Binding-site contacts:
Ligand atom C6 contacts residue ASN21 of chain 2.E at 3.3 Å.
Ligand atom O5 contacts residue ASN21 of chain 2.E at 2.5 Å (h-bond).
Ligand atom N2 contacts residue ASN21 of chain 2.E at 3.3 Å (h-bond).
Ligand atom O6 contacts residue ASN21 of chain 2.E at 4.3 Å.
Ligand atom C3 contacts residue ASN21 of chain 2.E at 3.7 Å.
Ligand atom C1 contacts residue ASN21 of chain 2.E at 1.4 Å.
Ligand atom C5 contacts residue ASN21 of chain 2.E at 3.3 Å.
Ligand atom C7 contacts residue ASN21 of chain 2.E at 4.0 Å.
Ligand atom C4 contacts residue ASN21 of chain 2.E at 3.8 Å.
Ligand atom C2 contacts residue ASN21 of chain 2.E at 2.5 Å.
Ligand atom O7 contacts residue ASN21 of chain 2.E at 4.0 Å.

This small molecule binds to this protein.
Small molecule (SMILES): CC(=O)N[C@@H]1[C@@H](O)[C@H](O)[C@@H](CO)O[C@H]1O

Sequence of chain 2.E:
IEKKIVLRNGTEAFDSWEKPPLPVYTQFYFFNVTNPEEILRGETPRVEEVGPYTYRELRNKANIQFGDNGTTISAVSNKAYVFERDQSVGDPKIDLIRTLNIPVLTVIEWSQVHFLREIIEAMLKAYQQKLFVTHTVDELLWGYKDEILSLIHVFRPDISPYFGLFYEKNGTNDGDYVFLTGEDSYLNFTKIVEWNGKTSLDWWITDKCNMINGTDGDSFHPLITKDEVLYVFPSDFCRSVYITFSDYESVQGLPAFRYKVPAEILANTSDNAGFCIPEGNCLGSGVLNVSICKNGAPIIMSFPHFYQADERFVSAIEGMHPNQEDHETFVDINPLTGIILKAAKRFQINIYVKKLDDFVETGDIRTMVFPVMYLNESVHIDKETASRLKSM